This protein binds this small molecule.
Small molecule (SMILES): CC(=O)N[C@@H]1[C@@H](O)[C@H](O)[C@@H](CO)O[C@H]1O

Binding-site contacts:
Ligand atom O7 contacts residue ASN15 of chain 1.A at 2.8 Å (h-bond).
Ligand atom C4 contacts residue ASN15 of chain 1.A at 3.9 Å.
Ligand atom N2 contacts residue ASN15 of chain 1.A at 2.5 Å (h-bond).
Ligand atom C3 contacts residue ASN15 of chain 1.A at 3.5 Å.
Ligand atom C5 contacts residue ASN15 of chain 1.A at 3.7 Å.
Ligand atom C8 contacts residue ASN15 of chain 1.A at 4.1 Å.
Ligand atom O5 contacts residue ASN15 of chain 1.A at 2.4 Å (h-bond).
Ligand atom C1 contacts residue ASN15 of chain 1.A at 1.4 Å.
Ligand atom C7 contacts residue ASN15 of chain 1.A at 2.8 Å.
Ligand atom C2 contacts residue ASN15 of chain 1.A at 2.1 Å.

Sequence of chain 1.A:
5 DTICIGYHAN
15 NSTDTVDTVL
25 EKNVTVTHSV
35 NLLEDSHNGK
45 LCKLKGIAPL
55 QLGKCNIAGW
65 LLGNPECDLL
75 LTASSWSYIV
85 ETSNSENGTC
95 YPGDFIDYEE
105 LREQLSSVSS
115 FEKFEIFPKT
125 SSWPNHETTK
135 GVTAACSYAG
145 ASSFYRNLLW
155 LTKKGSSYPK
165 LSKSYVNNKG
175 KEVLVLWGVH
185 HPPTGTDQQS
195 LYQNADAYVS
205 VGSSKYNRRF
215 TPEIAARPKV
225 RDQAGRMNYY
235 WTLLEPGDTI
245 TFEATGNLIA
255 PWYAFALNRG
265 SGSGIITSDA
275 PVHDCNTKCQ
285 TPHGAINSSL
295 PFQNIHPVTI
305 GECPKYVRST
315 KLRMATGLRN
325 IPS